Sequence of chain 4.A:
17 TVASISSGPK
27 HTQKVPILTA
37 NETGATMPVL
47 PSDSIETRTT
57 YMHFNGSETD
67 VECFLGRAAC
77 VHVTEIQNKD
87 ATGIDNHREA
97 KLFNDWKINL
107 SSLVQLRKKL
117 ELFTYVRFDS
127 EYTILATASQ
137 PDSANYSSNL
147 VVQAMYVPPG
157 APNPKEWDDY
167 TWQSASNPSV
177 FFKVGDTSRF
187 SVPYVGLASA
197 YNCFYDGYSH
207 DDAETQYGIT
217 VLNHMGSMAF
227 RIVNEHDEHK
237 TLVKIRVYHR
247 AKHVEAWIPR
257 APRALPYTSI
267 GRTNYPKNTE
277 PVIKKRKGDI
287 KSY

Binding-site contacts:
Ligand atom C16 contacts residue TYR128 of chain 4.A at 2.9 Å (hydrophobic).
Ligand atom C1 contacts residue DMS1 of chain 4.F at 4.1 Å.
Ligand atom C11 contacts residue MET221 of chain 4.A at 4.0 Å (hydrophobic).
Ligand atom C18 contacts residue TYR152 of chain 4.A at 3.8 Å (hydrophobic).
Ligand atom C17 contacts residue TYR128 of chain 4.A at 3.8 Å (hydrophobic).
Ligand atom N5 contacts residue DMS1 of chain 4.F at 3.9 Å.
Ligand atom C7 contacts residue TYR197 of chain 4.A at 3.5 Å (hydrophobic).
Ligand atom C10 contacts residue ILE104 of chain 4.A at 3.9 Å (hydrophobic).
Ligand atom N5 contacts residue ASN219 of chain 4.A at 4.1 Å.
Ligand atom C17 contacts residue ILE104 of chain 4.A at 3.8 Å (hydrophobic).
Ligand atom C11 contacts residue ILE104 of chain 4.A at 3.5 Å (hydrophobic).
Ligand atom N4 contacts residue ASN219 of chain 4.A at 4.0 Å.
Ligand atom C21 contacts residue ILE104 of chain 4.A at 3.5 Å (hydrophobic).
Ligand atom C7 contacts residue PHE124 of chain 4.A at 3.8 Å (hydrophobic).
Ligand atom C13 contacts residue SER126 of chain 4.A at 3.7 Å.
Ligand atom C19 contacts residue VAL188 of chain 4.A at 3.5 Å (hydrophobic).
Ligand atom N9 contacts residue TYR128 of chain 4.A at 4.1 Å.
Ligand atom C18 contacts residue VAL188 of chain 4.A at 3.9 Å (hydrophobic).
Ligand atom C8 contacts residue TYR197 of chain 4.A at 3.4 Å (hydrophobic).
Ligand atom C7 contacts residue LEU106 of chain 4.A at 4.1 Å (hydrophobic).
Ligand atom C15 contacts residue TYR128 of chain 4.A at 3.0 Å (hydrophobic).
Ligand atom C10 contacts residue TYR128 of chain 4.A at 3.6 Å (hydrophobic).
Ligand atom C21 contacts residue MET224 of chain 4.A at 4.0 Å (hydrophobic).
Ligand atom C16 contacts residue ILE104 of chain 4.A at 3.7 Å (hydrophobic).
Ligand atom C14 contacts residue TYR197 of chain 4.A at 4.1 Å (hydrophobic).
Ligand atom C10 contacts residue MET221 of chain 4.A at 4.0 Å (hydrophobic).
Ligand atom C11 contacts residue TYR128 of chain 4.A at 3.4 Å (hydrophobic).
Ligand atom N4 contacts residue DMS1 of chain 4.F at 3.6 Å (h-bond).
Ligand atom C14 contacts residue SER126 of chain 4.A at 3.6 Å.
Ligand atom C1 contacts residue ASN198 of chain 4.A at 4.0 Å.
Ligand atom C10 contacts residue LEU106 of chain 4.A at 4.0 Å (hydrophobic).
Ligand atom C20 contacts residue VAL191 of chain 4.A at 3.5 Å (hydrophobic).
Ligand atom N12 contacts residue TYR128 of chain 4.A at 2.5 Å (h-bond).
Ligand atom C19 contacts residue TYR152 of chain 4.A at 3.9 Å (hydrophobic).
Ligand atom C13 contacts residue TYR128 of chain 4.A at 3.0 Å (hydrophobic).
Ligand atom C19 contacts residue VAL191 of chain 4.A at 4.0 Å (hydrophobic).
Ligand atom C14 contacts residue TYR128 of chain 4.A at 3.3 Å (hydrophobic).
Ligand atom C13 contacts residue TYR197 of chain 4.A at 4.0 Å (hydrophobic).
Ligand atom C20 contacts residue VAL188 of chain 4.A at 3.7 Å (hydrophobic).
Ligand atom C8 contacts residue PHE124 of chain 4.A at 3.6 Å (hydrophobic).

The protein below binds the small molecule below.
Small molecule (SMILES): COc1ccc(N2CCN(c3cccc(C)c3)CC2)nn1